Sequence of chain 1.B:
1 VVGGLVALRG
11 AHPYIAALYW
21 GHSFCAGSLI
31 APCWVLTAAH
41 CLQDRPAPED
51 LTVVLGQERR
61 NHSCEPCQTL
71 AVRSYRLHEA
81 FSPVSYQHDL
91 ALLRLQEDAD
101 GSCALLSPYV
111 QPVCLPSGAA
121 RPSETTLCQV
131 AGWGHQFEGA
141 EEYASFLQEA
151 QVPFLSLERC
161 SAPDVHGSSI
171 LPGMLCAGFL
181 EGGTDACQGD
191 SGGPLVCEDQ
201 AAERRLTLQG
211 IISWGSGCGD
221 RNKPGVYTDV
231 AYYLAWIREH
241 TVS

This small molecule binds to this protein.
Small molecule (SMILES): CC(=O)N[C@H]1[C@H](O[C@H]2[C@H](O)[C@@H](NC(C)=O)CO[C@@H]2CO)O[C@H](CO)C[C@@H]1O

Binding-site contacts:
Ligand atom C7 contacts residue TYR19 of chain 1.B at 4.5 Å (hydrophobic).
Ligand atom O3 contacts residue THR52 of chain 1.B at 4.1 Å.
Ligand atom C8 contacts residue GLN57 of chain 1.B at 2.9 Å.
Ligand atom C8 contacts residue VAL54 of chain 1.B at 4.2 Å (hydrophobic).
Ligand atom O5 contacts residue ASN61 of chain 1.B at 2.5 Å (h-bond).
Ligand atom C8 contacts residue HIS62 of chain 1.B at 4.1 Å.
Ligand atom O5 contacts residue TYR19 of chain 1.B at 3.8 Å.
Ligand atom C6 contacts residue THR69 of chain 1.B at 4.2 Å.
Ligand atom C3 contacts residue ASN61 of chain 1.B at 3.9 Å.
Ligand atom O7 contacts residue ASN61 of chain 1.B at 3.8 Å.
Ligand atom O6 contacts residue TYR19 of chain 1.B at 3.7 Å.
Ligand atom C4 contacts residue ASN61 of chain 1.B at 4.3 Å.
Ligand atom C8 contacts residue GLY21 of chain 1.B at 3.9 Å.
Ligand atom C2 contacts residue THR52 of chain 1.B at 4.2 Å.
Ligand atom O7 contacts residue HIS62 of chain 1.B at 3.7 Å.
Ligand atom O6 contacts residue THR69 of chain 1.B at 4.4 Å.
Ligand atom C1 contacts residue ASN61 of chain 1.B at 1.5 Å.
Ligand atom C5 contacts residue ASN61 of chain 1.B at 3.7 Å.
Ligand atom O6 contacts residue THR52 of chain 1.B at 4.5 Å.
Ligand atom C4 contacts residue THR52 of chain 1.B at 4.1 Å.
Ligand atom C1 contacts residue THR52 of chain 1.B at 3.5 Å.
Ligand atom C1 contacts residue TYR19 of chain 1.B at 4.0 Å (hydrophobic).
Ligand atom C7 contacts residue HIS62 of chain 1.B at 4.2 Å.
Ligand atom O7 contacts residue GLN57 of chain 1.B at 3.1 Å (h-bond).
Ligand atom N2 contacts residue ASN61 of chain 1.B at 2.9 Å (h-bond).
Ligand atom C5 contacts residue THR52 of chain 1.B at 3.3 Å.
Ligand atom C2 contacts residue ASN61 of chain 1.B at 2.6 Å.
Ligand atom C8 contacts residue ASN61 of chain 1.B at 2.7 Å.
Ligand atom C8 contacts residue TYR19 of chain 1.B at 3.0 Å (hydrophobic).
Ligand atom O7 contacts residue SER63 of chain 1.B at 3.9 Å.
Ligand atom C6 contacts residue THR52 of chain 1.B at 4.2 Å.
Ligand atom C2 contacts residue TYR19 of chain 1.B at 4.4 Å (hydrophobic).
Ligand atom C7 contacts residue ASN61 of chain 1.B at 3.1 Å.
Ligand atom C7 contacts residue GLN57 of chain 1.B at 3.4 Å.
Ligand atom C3 contacts residue THR52 of chain 1.B at 4.0 Å.
Ligand atom C7 contacts residue VAL54 of chain 1.B at 4.4 Å (hydrophobic).
Ligand atom O5 contacts residue THR52 of chain 1.B at 3.7 Å.